Sequence of chain 1.B:
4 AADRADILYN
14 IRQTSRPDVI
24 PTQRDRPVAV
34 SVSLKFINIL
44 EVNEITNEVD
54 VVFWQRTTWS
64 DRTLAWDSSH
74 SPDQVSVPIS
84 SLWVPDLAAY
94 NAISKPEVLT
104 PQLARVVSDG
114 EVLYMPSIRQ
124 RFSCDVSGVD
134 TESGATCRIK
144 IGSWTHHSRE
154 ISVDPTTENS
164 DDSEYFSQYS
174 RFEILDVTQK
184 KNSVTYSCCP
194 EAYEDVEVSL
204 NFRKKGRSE

Sequence of chain 1.A:
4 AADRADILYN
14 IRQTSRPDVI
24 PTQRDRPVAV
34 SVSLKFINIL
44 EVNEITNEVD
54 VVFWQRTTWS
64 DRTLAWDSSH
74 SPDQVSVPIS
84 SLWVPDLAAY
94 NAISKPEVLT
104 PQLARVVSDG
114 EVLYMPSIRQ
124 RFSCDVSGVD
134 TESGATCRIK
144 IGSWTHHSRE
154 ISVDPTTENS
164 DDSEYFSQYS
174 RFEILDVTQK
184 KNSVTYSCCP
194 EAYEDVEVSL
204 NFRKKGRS

The small molecule below binds the protein below.
Small molecule (SMILES): N#C/N=C1\SCCN1Cc1ccc(Cl)nc1

Binding-site contacts:
Ligand atom C10 contacts residue TYR189 of chain 1.A at 3.6 Å (hydrophobic).
Ligand atom C3 contacts residue TRP147 of chain 1.A at 3.0 Å (hydrophobic).
Ligand atom CL7 contacts residue LEU106 of chain 1.B at 3.8 Å.
Ligand atom S11 contacts residue MET118 of chain 1.B at 4.1 Å.
Ligand atom N2 contacts residue TRP147 of chain 1.A at 3.6 Å.
Ligand atom C4 contacts residue TYR196 of chain 1.A at 4.0 Å (hydrophobic).
Ligand atom C3 contacts residue MET118 of chain 1.B at 4.0 Å (hydrophobic).
Ligand atom C12 contacts residue TRP147 of chain 1.A at 3.4 Å (hydrophobic).
Ligand atom C15 contacts residue MET118 of chain 1.B at 3.6 Å (hydrophobic).
Ligand atom N2 contacts residue THR148 of chain 1.A at 3.6 Å.
Ligand atom C8 contacts residue TYR196 of chain 1.A at 3.7 Å (hydrophobic).
Ligand atom C8 contacts residue TRP147 of chain 1.A at 3.3 Å (hydrophobic).
Ligand atom C13 contacts residue TYR189 of chain 1.A at 3.3 Å (hydrophobic).
Ligand atom N16 contacts residue TYR189 of chain 1.A at 3.8 Å.
Ligand atom C8 contacts residue TYR189 of chain 1.A at 3.7 Å (hydrophobic).
Ligand atom N14 contacts residue MET118 of chain 1.B at 3.8 Å.
Ligand atom CL7 contacts residue MET118 of chain 1.B at 3.5 Å.
Ligand atom CL7 contacts residue TYR117 of chain 1.B at 3.6 Å.
Ligand atom C12 contacts residue TYR189 of chain 1.A at 3.5 Å (hydrophobic).
Ligand atom S11 contacts residue TYR189 of chain 1.A at 3.5 Å.
Ligand atom N14 contacts residue CYS191 of chain 1.A at 4.1 Å.
Ligand atom CL7 contacts residue ARG108 of chain 1.B at 3.5 Å.
Ligand atom C4 contacts residue TRP147 of chain 1.A at 3.2 Å (hydrophobic).
Ligand atom N16 contacts residue CYS191 of chain 1.A at 3.2 Å (h-bond).
Ligand atom C15 contacts residue TYR189 of chain 1.A at 3.7 Å (hydrophobic).
Ligand atom C10 contacts residue MET118 of chain 1.B at 4.0 Å (hydrophobic).
Ligand atom C6 contacts residue LEU116 of chain 1.B at 3.6 Å (hydrophobic).
Ligand atom C3 contacts residue THR148 of chain 1.A at 4.0 Å.
Ligand atom C12 contacts residue TRP57 of chain 1.B at 3.5 Å (hydrophobic).
Ligand atom N9 contacts residue TYR189 of chain 1.A at 3.5 Å.
Ligand atom C15 contacts residue CYS191 of chain 1.A at 3.4 Å (hydrophobic).
Ligand atom CL7 contacts residue LEU116 of chain 1.B at 2.9 Å.
Ligand atom CL7 contacts residue ALA107 of chain 1.B at 3.9 Å.
Ligand atom C13 contacts residue TRP147 of chain 1.A at 3.7 Å (hydrophobic).
Ligand atom C1 contacts residue THR148 of chain 1.A at 3.8 Å.
Ligand atom C5 contacts residue TYR196 of chain 1.A at 3.3 Å (hydrophobic).
Ligand atom N14 contacts residue TYR189 of chain 1.A at 3.6 Å.
Ligand atom N2 contacts residue MET118 of chain 1.B at 3.7 Å.
Ligand atom S11 contacts residue TRP57 of chain 1.B at 3.2 Å.
Ligand atom N16 contacts residue MET118 of chain 1.B at 3.8 Å.